This small molecule binds to this protein.
Small molecule (SMILES): COc1cc([C@@H]2c3cc4c(cc3[C@H](O)[C@H]3COC(=O)C23)OCO4)cc(OC)c1OC

Sequence of chain 1.A:
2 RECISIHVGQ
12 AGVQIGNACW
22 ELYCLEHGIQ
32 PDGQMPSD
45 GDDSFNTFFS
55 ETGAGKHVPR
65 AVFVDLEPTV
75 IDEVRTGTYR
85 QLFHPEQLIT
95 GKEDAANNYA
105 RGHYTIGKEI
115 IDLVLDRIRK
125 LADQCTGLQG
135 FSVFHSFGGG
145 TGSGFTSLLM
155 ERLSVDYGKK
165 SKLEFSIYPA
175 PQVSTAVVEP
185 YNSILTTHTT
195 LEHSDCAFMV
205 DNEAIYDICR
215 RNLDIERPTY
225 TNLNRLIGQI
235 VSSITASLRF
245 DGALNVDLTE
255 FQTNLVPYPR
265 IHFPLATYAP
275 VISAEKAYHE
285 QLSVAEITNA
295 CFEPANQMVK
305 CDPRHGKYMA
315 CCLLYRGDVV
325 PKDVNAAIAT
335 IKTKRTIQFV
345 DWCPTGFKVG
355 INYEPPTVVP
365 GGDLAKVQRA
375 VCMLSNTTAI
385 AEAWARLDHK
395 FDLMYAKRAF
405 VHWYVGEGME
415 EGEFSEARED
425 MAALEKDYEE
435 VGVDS

Binding-site contacts:
Ligand atom C21 contacts residue VAL236 of chain 1.B at 3.1 Å (hydrophobic).
Ligand atom C6 contacts residue ASN256 of chain 1.B at 3.5 Å.
Ligand atom O7 contacts residue VAL316 of chain 1.B at 3.1 Å.
Ligand atom C3 contacts residue ASN256 of chain 1.B at 3.7 Å.
Ligand atom C7 contacts residue LYS350 of chain 1.B at 3.7 Å.
Ligand atom O1 contacts residue VAL313 of chain 1.B at 3.6 Å.
Ligand atom C8 contacts residue ASN256 of chain 1.B at 3.6 Å.
Ligand atom C20 contacts residue CYS239 of chain 1.B at 3.6 Å (hydrophobic).
Ligand atom O4 contacts residue ALA248 of chain 1.B at 3.5 Å.
Ligand atom C13 contacts residue LYS252 of chain 1.B at 3.7 Å.
Ligand atom C3 contacts residue MET257 of chain 1.B at 3.8 Å (hydrophobic).
Ligand atom C22 contacts residue ALA315 of chain 1.B at 3.1 Å (hydrophobic).
Ligand atom O5 contacts residue ALA248 of chain 1.B at 3.0 Å.
Ligand atom C12 contacts residue LYS252 of chain 1.B at 3.8 Å.
Ligand atom C2 contacts residue LYS350 of chain 1.B at 3.6 Å.
Ligand atom O8 contacts residue VAL316 of chain 1.B at 3.8 Å.
Ligand atom C22 contacts residue LYS350 of chain 1.B at 3.5 Å.
Ligand atom C4 contacts residue MET257 of chain 1.B at 3.7 Å (hydrophobic).
Ligand atom C20 contacts residue ALA248 of chain 1.B at 3.4 Å (hydrophobic).
Ligand atom O1 contacts residue MET257 of chain 1.B at 3.2 Å (h-bond).
Ligand atom C4 contacts residue ALA314 of chain 1.B at 3.8 Å (hydrophobic).
Ligand atom C21 contacts residue VAL316 of chain 1.B at 3.3 Å (hydrophobic).
Ligand atom O1 contacts residue ALA314 of chain 1.B at 3.7 Å.
Ligand atom O5 contacts residue LYS252 of chain 1.B at 3.5 Å.
Ligand atom O2 contacts residue VAL181 of chain 1.A at 3.7 Å.
Ligand atom C1 contacts residue VAL313 of chain 1.B at 3.4 Å (hydrophobic).
Ligand atom C7 contacts residue ASN256 of chain 1.B at 3.0 Å.
Ligand atom O3 contacts residue THR179 of chain 1.A at 3.4 Å (h-bond).
Ligand atom O7 contacts residue CYS239 of chain 1.B at 3.4 Å (h-bond).
Ligand atom O4 contacts residue LYS252 of chain 1.B at 3.3 Å.
Ligand atom O5 contacts residue LEU253 of chain 1.B at 3.2 Å (h-bond).
Ligand atom C1 contacts residue ASN348 of chain 1.B at 3.4 Å.
Ligand atom O2 contacts residue ASN256 of chain 1.B at 3.5 Å (h-bond).
Ligand atom O1 contacts residue ASN256 of chain 1.B at 3.7 Å.
Ligand atom C15 contacts residue LEU253 of chain 1.B at 3.6 Å (hydrophobic).
Ligand atom C13 contacts residue ALA248 of chain 1.B at 3.6 Å (hydrophobic).
Ligand atom C2 contacts residue ASN256 of chain 1.B at 3.1 Å.
Ligand atom O2 contacts residue LYS350 of chain 1.B at 3.1 Å.
Ligand atom C22 contacts residue ALA314 of chain 1.B at 3.4 Å (hydrophobic).
Ligand atom C20 contacts residue LEU240 of chain 1.B at 3.8 Å (hydrophobic).

Sequence of chain 1.B:
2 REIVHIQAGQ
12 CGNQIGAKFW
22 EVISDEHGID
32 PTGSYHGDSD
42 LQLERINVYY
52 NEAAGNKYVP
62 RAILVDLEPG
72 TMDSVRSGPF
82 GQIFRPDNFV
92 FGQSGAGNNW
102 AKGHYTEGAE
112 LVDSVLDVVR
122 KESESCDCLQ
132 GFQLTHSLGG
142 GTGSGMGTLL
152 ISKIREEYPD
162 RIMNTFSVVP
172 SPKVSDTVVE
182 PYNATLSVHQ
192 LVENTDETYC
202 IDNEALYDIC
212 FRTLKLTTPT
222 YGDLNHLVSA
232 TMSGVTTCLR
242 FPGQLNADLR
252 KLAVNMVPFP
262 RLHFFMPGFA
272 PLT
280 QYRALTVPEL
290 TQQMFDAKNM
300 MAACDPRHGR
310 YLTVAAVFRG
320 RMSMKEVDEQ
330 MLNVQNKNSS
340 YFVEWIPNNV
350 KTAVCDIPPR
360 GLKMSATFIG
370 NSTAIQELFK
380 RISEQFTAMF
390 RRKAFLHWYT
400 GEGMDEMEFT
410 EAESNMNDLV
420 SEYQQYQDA